The small molecule below binds the protein below.
Small molecule (SMILES): O=C(O)CBr

Sequence of chain 1.B:
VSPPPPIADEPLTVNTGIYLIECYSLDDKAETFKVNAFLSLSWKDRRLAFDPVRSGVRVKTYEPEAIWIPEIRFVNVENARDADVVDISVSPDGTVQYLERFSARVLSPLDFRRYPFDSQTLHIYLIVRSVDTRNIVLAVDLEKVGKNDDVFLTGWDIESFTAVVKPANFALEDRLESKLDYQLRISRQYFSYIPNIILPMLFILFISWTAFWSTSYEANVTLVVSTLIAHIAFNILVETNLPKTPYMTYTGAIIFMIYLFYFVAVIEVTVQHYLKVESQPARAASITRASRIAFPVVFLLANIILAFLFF

Binding-site contacts:
Ligand atom O2 contacts residue GLU103 of chain 1.B at 4.1 Å.
Ligand atom C2 contacts residue PRO73 of chain 1.B at 3.9 Å (hydrophobic).
Ligand atom C1 contacts residue ARG84 of chain 1.B at 3.3 Å.
Ligand atom C1 contacts residue ILE72 of chain 1.B at 4.3 Å (hydrophobic).
Ligand atom C1 contacts residue GLU74 of chain 1.B at 4.4 Å.
Ligand atom O2 contacts residue ILE72 of chain 1.B at 3.7 Å.
Ligand atom BR2 contacts residue ARG84 of chain 1.B at 4.4 Å.
Ligand atom C1 contacts residue PRO73 of chain 1.B at 3.4 Å (hydrophobic).
Ligand atom O2 contacts residue LEU44 of chain 1.B at 3.9 Å.
Ligand atom C2 contacts residue ILE72 of chain 1.B at 4.0 Å (hydrophobic).
Ligand atom O1 contacts residue PRO73 of chain 1.B at 3.6 Å.
Ligand atom C1 contacts residue ILE75 of chain 1.B at 3.7 Å (hydrophobic).
Ligand atom O1 contacts residue GLU74 of chain 1.B at 3.9 Å.
Ligand atom O2 contacts residue ILE75 of chain 1.B at 4.3 Å.
Ligand atom O1 contacts residue ILE75 of chain 1.B at 2.7 Å (h-bond).
Ligand atom O2 contacts residue TYR101 of chain 1.B at 3.6 Å.
Ligand atom O2 contacts residue PRO73 of chain 1.B at 3.5 Å (h-bond).
Ligand atom C2 contacts residue ARG84 of chain 1.B at 4.4 Å.
Ligand atom O1 contacts residue ARG84 of chain 1.B at 2.8 Å (salt-bridge).
Ligand atom O2 contacts residue ARG84 of chain 1.B at 3.5 Å (salt-bridge).